A protein and the small-molecule ligand that binds it are described below.
Small molecule (SMILES): CNC(=O)CN1CCC(Nc2nccc(-c3cnc4ccccn34)n2)CC1

Sequence of chain 1.A:
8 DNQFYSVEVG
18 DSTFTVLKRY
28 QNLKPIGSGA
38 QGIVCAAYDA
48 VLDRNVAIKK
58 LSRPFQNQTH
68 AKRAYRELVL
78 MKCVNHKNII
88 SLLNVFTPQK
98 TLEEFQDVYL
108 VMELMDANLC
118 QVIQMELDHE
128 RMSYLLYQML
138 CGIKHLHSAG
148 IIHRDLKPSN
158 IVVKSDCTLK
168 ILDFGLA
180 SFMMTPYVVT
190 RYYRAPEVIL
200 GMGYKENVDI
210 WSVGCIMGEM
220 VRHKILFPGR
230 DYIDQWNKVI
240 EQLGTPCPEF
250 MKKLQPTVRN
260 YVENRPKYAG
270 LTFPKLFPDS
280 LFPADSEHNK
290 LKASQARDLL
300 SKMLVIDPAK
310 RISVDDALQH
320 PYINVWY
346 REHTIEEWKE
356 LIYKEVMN

Binding-site contacts:
Ligand atom C24 contacts residue VAL41 of chain 1.A at 3.6 Å (hydrophobic).
Ligand atom C07 contacts residue ASN115 of chain 1.A at 3.9 Å.
Ligand atom C05 contacts residue GLN118 of chain 1.A at 3.6 Å.
Ligand atom C27 contacts residue LEU169 of chain 1.A at 4.0 Å (hydrophobic).
Ligand atom N18 contacts residue LEU111 of chain 1.A at 4.0 Å.
Ligand atom N02 contacts residue GLN118 of chain 1.A at 3.1 Å (h-bond).
Ligand atom N02 contacts residue ALA114 of chain 1.A at 3.5 Å.
Ligand atom N18 contacts residue GLU110 of chain 1.A at 3.9 Å.
Ligand atom C17 contacts residue GLU110 of chain 1.A at 3.4 Å.
Ligand atom C11 contacts residue ILE33 of chain 1.A at 3.6 Å (hydrophobic).
Ligand atom N26 contacts residue VAL41 of chain 1.A at 3.7 Å.
Ligand atom N12 contacts residue LEU111 of chain 1.A at 3.9 Å.
Ligand atom C17 contacts residue ALA54 of chain 1.A at 3.6 Å (hydrophobic).
Ligand atom C17 contacts residue MET112 of chain 1.A at 3.9 Å (hydrophobic).
Ligand atom N06 contacts residue ALA114 of chain 1.A at 3.8 Å.
Ligand atom N02 contacts residue ASP113 of chain 1.A at 3.2 Å (salt-bridge).
Ligand atom C01 contacts residue ALA114 of chain 1.A at 3.9 Å (hydrophobic).
Ligand atom N18 contacts residue MET112 of chain 1.A at 3.0 Å (h-bond).
Ligand atom C09 contacts residue ILE33 of chain 1.A at 3.8 Å (hydrophobic).
Ligand atom C10 contacts residue ASP113 of chain 1.A at 3.7 Å.
Ligand atom C07 contacts residue ALA114 of chain 1.A at 4.0 Å (hydrophobic).
Ligand atom N14 contacts residue ILE33 of chain 1.A at 3.9 Å.
Ligand atom N12 contacts residue MET112 of chain 1.A at 3.2 Å (h-bond).
Ligand atom N20 contacts residue VAL41 of chain 1.A at 3.7 Å.
Ligand atom C23 contacts residue SER35 of chain 1.A at 3.8 Å.
Ligand atom C10 contacts residue ILE33 of chain 1.A at 3.9 Å (hydrophobic).
Ligand atom N06 contacts residue ASP113 of chain 1.A at 3.9 Å.
Ligand atom C16 contacts residue ALA54 of chain 1.A at 4.0 Å (hydrophobic).
Ligand atom N12 contacts residue ILE33 of chain 1.A at 3.6 Å.
Ligand atom C01 contacts residue ASP113 of chain 1.A at 3.2 Å.
Ligand atom C25 contacts residue VAL41 of chain 1.A at 3.4 Å (hydrophobic).
Ligand atom C09 contacts residue MET112 of chain 1.A at 4.0 Å (hydrophobic).
Ligand atom C13 contacts residue MET112 of chain 1.A at 3.9 Å (hydrophobic).
Ligand atom C03 contacts residue GLN118 of chain 1.A at 3.1 Å.
Ligand atom C08 contacts residue ALA114 of chain 1.A at 3.9 Å (hydrophobic).
Ligand atom C16 contacts residue MET109 of chain 1.A at 3.8 Å (hydrophobic).
Ligand atom C10 contacts residue MET112 of chain 1.A at 3.8 Å (hydrophobic).
Ligand atom N18 contacts residue ALA54 of chain 1.A at 3.8 Å.
Ligand atom C13 contacts residue ILE33 of chain 1.A at 3.8 Å (hydrophobic).
Ligand atom O04 contacts residue GLN118 of chain 1.A at 3.5 Å (h-bond).